Binding-site contacts:
Ligand atom C3 contacts residue ASN368 of chain 1.A at 3.3 Å.
Ligand atom N2 contacts residue HIS371 of chain 1.A at 3.4 Å.
Ligand atom C2 contacts residue HIS371 of chain 1.A at 3.8 Å.
Ligand atom C7 contacts residue THR370 of chain 1.A at 4.3 Å.
Ligand atom C5 contacts residue ASN368 of chain 1.A at 3.4 Å.
Ligand atom O3 contacts residue ASN368 of chain 1.A at 3.6 Å (h-bond).
Ligand atom O5 contacts residue ASN368 of chain 1.A at 2.4 Å (h-bond).
Ligand atom C6 contacts residue ASN368 of chain 1.A at 4.3 Å.
Ligand atom C2 contacts residue ASN368 of chain 1.A at 2.5 Å.
Ligand atom C3 contacts residue THR370 of chain 1.A at 4.2 Å.
Ligand atom N2 contacts residue ASN368 of chain 1.A at 3.7 Å.
Ligand atom O3 contacts residue THR370 of chain 1.A at 3.4 Å.
Ligand atom C7 contacts residue HIS371 of chain 1.A at 3.7 Å.
Ligand atom C1 contacts residue HIS371 of chain 1.A at 4.4 Å.
Ligand atom C4 contacts residue ASN368 of chain 1.A at 3.4 Å.
Ligand atom O7 contacts residue HIS371 of chain 1.A at 3.4 Å.
Ligand atom C2 contacts residue THR370 of chain 1.A at 4.3 Å.
Ligand atom O7 contacts residue THR370 of chain 1.A at 3.3 Å.
Ligand atom C1 contacts residue ASN368 of chain 1.A at 1.4 Å.

Sequence of chain 1.A:
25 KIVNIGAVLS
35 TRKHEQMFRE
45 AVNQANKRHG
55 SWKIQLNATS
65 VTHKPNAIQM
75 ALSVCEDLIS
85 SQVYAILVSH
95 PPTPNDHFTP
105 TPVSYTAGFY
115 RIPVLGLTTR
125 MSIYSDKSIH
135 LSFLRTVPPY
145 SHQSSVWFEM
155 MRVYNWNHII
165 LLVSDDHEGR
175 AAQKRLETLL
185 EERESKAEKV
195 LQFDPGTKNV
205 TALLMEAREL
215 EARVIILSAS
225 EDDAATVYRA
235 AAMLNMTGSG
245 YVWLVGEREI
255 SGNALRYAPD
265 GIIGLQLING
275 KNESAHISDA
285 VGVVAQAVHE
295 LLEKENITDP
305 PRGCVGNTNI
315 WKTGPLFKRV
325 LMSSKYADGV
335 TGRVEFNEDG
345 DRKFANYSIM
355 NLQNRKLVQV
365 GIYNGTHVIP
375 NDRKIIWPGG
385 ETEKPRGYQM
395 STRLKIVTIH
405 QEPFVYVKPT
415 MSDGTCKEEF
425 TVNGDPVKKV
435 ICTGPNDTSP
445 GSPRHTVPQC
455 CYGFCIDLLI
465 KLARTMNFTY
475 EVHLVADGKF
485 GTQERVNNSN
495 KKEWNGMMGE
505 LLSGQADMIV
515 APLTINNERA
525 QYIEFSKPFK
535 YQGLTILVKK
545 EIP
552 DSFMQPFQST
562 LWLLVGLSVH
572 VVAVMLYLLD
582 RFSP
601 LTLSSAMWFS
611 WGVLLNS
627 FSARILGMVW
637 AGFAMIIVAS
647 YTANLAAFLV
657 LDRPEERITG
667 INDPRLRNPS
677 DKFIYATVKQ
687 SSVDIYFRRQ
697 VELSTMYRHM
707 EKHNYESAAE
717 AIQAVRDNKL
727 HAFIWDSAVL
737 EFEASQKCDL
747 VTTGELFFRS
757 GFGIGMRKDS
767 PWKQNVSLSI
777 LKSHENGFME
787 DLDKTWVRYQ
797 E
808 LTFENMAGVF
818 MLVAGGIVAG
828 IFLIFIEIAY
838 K

This protein binds this small molecule.
Small molecule (SMILES): CC(=O)N[C@@H]1[C@@H](O)[C@H](O)[C@@H](CO)O[C@H]1O